Sequence of chain 1.C:
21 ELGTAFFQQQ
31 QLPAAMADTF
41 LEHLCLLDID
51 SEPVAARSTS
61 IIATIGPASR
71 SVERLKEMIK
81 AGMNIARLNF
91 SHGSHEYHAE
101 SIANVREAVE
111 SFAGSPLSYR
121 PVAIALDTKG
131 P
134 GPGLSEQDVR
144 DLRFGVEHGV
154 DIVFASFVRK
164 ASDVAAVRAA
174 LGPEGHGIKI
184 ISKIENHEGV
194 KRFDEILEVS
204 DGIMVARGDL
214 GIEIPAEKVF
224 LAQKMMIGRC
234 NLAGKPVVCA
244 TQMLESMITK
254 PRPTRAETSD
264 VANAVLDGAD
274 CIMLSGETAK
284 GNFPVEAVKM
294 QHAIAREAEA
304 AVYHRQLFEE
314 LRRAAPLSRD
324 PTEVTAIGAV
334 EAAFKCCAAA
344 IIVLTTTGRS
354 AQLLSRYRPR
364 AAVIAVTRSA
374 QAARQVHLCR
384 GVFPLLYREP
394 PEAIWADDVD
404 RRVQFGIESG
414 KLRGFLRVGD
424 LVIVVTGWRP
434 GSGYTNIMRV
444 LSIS

The protein below binds the small molecule below.
Small molecule (SMILES): O=P(O)(O)OC[C@H]1O[C@](O)(COP(=O)(O)O)[C@@H](O)[C@@H]1O

Binding-site contacts:
Ligand atom O5 contacts residue LEU347 of chain 1.C at 3.6 Å (h-bond).
Ligand atom P2 contacts residue THR348 of chain 1.C at 3.5 Å.
Ligand atom O3P contacts residue PRO433 of chain 1.C at 3.4 Å.
Ligand atom P2 contacts residue SER435 of chain 1.C at 3.5 Å.
Ligand atom C3 contacts residue GLY434 of chain 1.C at 3.5 Å.
Ligand atom P1 contacts residue ARG405 of chain 1.C at 3.6 Å.
Ligand atom O1P contacts residue TRP398 of chain 1.C at 2.8 Å (h-bond).
Ligand atom C4 contacts residue GLY434 of chain 1.C at 3.2 Å.
Ligand atom O5P contacts residue THR348 of chain 1.C at 3.6 Å (h-bond).
Ligand atom O4P contacts residue THR348 of chain 1.C at 2.5 Å (h-bond).
Ligand atom O4 contacts residue GLY434 of chain 1.C at 2.4 Å (h-bond).
Ligand atom O2 contacts residue LEU347 of chain 1.C at 3.1 Å (h-bond).
Ligand atom O5P contacts residue THR349 of chain 1.C at 3.2 Å (h-bond).
Ligand atom O3P contacts residue GLY434 of chain 1.C at 2.7 Å (h-bond).
Ligand atom O3 contacts residue ARG432 of chain 1.C at 2.8 Å (salt-bridge).
Ligand atom O2P contacts residue THR349 of chain 1.C at 3.2 Å (h-bond).
Ligand atom C6 contacts residue THR438 of chain 1.C at 3.3 Å.
Ligand atom O4 contacts residue TYR437 of chain 1.C at 2.9 Å (h-bond).
Ligand atom O6P contacts residue GLY436 of chain 1.C at 2.9 Å (h-bond).
Ligand atom O4P contacts residue ARG352 of chain 1.C at 3.7 Å.
Ligand atom O6 contacts residue THR349 of chain 1.C at 3.5 Å (h-bond).
Ligand atom C3 contacts residue ARG432 of chain 1.C at 3.5 Å.
Ligand atom O3 contacts residue TRP398 of chain 1.C at 3.4 Å.
Ligand atom C6 contacts residue SER353 of chain 1.C at 3.7 Å.
Ligand atom O4 contacts residue ARG432 of chain 1.C at 3.5 Å (salt-bridge).
Ligand atom O2P contacts residue ARG405 of chain 1.C at 2.9 Å (salt-bridge).
Ligand atom O2 contacts residue GLY430 of chain 1.C at 3.5 Å (h-bond).
Ligand atom O3 contacts residue GLY430 of chain 1.C at 3.2 Å.
Ligand atom P2 contacts residue THR350 of chain 1.C at 3.7 Å.
Ligand atom O5 contacts residue THR349 of chain 1.C at 3.8 Å.
Ligand atom O6P contacts residue SER435 of chain 1.C at 3.0 Å (h-bond).
Ligand atom O6P contacts residue SER353 of chain 1.C at 3.5 Å (h-bond).
Ligand atom O4P contacts residue SER353 of chain 1.C at 2.5 Å (h-bond).
Ligand atom P2 contacts residue SER353 of chain 1.C at 3.3 Å.
Ligand atom C5 contacts residue GLY434 of chain 1.C at 3.3 Å.
Ligand atom O1 contacts residue TRP398 of chain 1.C at 3.8 Å.
Ligand atom O5P contacts residue THR350 of chain 1.C at 2.6 Å (h-bond).
Ligand atom O4 contacts residue THR438 of chain 1.C at 3.8 Å.
Ligand atom O1P contacts residue ARG405 of chain 1.C at 2.8 Å (salt-bridge).
Ligand atom O5P contacts residue SER435 of chain 1.C at 2.9 Å (h-bond).